Binding-site contacts:
Ligand atom O3 contacts residue ASN88 of chain 2.A at 3.7 Å.
Ligand atom C7 contacts residue ASN88 of chain 2.A at 3.1 Å.
Ligand atom C4 contacts residue ASN88 of chain 2.A at 3.7 Å.
Ligand atom C8 contacts residue ASN88 of chain 2.A at 4.0 Å.
Ligand atom O7 contacts residue ASN88 of chain 2.A at 3.5 Å (h-bond).
Ligand atom C1 contacts residue ALA86 of chain 2.A at 4.3 Å (hydrophobic).
Ligand atom C3 contacts residue ASN88 of chain 2.A at 2.9 Å.
Ligand atom C8 contacts residue SER89 of chain 2.A at 4.0 Å.
Ligand atom O5 contacts residue ASN88 of chain 2.A at 2.3 Å (h-bond).
Ligand atom C5 contacts residue ASN88 of chain 2.A at 3.5 Å.
Ligand atom C2 contacts residue ASN88 of chain 2.A at 1.5 Å.
Ligand atom C1 contacts residue ASN88 of chain 2.A at 1.4 Å.
Ligand atom O5 contacts residue ALA86 of chain 2.A at 4.2 Å.
Ligand atom N2 contacts residue ASN88 of chain 2.A at 2.2 Å (h-bond).

Sequence of chain 2.A:
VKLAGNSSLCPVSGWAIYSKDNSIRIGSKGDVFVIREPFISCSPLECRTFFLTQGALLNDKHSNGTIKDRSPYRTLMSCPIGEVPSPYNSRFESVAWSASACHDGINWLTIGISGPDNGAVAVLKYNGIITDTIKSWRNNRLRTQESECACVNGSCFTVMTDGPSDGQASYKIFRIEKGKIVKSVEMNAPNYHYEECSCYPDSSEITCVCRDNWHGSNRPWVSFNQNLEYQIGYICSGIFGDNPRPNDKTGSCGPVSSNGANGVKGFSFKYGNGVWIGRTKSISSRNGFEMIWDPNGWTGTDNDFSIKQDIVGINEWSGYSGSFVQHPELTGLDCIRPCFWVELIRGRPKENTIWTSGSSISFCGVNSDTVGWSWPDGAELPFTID

A protein and the small-molecule ligand that binds it are described below.
Small molecule (SMILES): CC(=O)N[C@@H]1[C@@H](O)[C@H](O)[C@@H](CO)O[C@H]1O